Sequence of chain 1.A:
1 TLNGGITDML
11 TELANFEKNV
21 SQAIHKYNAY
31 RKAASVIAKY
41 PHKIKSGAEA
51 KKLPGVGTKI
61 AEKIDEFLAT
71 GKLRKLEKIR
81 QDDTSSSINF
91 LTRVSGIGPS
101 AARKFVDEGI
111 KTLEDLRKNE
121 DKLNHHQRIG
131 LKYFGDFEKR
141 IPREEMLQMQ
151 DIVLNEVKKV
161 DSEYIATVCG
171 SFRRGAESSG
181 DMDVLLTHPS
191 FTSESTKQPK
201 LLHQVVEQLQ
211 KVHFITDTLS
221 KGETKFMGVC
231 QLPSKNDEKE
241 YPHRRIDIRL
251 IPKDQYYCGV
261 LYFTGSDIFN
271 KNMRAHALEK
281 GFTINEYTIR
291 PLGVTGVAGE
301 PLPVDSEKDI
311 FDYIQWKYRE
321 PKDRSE

A small-molecule ligand and the protein it binds are described below.
Small molecule (SMILES): Cc1cn([C@H]2C[C@H](O[P](=O)(O)OC[C@H]3O[C@@H](n4ccc(N)nc4=O)C[C@@H]3O[P](=O)(O)OC[C@H]3O[C@@H](n4cnc5c(=O)nc(N)[nH]c54)C[C@@H]3O[P](=O)(O)OC[C@H]3O[C@@H](n4cnc5c(=O)nc(N)[nH]c54)C[C@@H]3O)[C@@H](CO[P](=O)(O)O[C@H]3C[C@H](n4cnc5c(=O)nc(N)[nH]c54)O[C@@H]3COP(=O)(O)O)O2)c(=O)[nH]c1=O

Binding-site contacts:
Ligand atom N1 contacts residue HIS25 of chain 1.A at 3.9 Å.
Ligand atom P contacts residue GLY57 of chain 1.A at 3.7 Å.
Ligand atom OP1 contacts residue ILE60 of chain 1.A at 2.9 Å (h-bond).
Ligand atom C5' contacts residue TYR30 of chain 1.A at 3.4 Å (hydrophobic).
Ligand atom P contacts residue LYS59 of chain 1.A at 3.9 Å.
Ligand atom O3' contacts residue ILE60 of chain 1.A at 3.6 Å.
Ligand atom OP1 contacts residue NA1 of chain 1.H at 2.5 Å (h-bond).
Ligand atom P contacts residue LYS26 of chain 1.A at 3.6 Å.
Ligand atom OP1 contacts residue THR58 of chain 1.A at 3.6 Å.
Ligand atom OP2 contacts residue LYS59 of chain 1.A at 3.2 Å.
Ligand atom O5' contacts residue GLY57 of chain 1.A at 3.4 Å.
Ligand atom P contacts residue ILE60 of chain 1.A at 3.9 Å.
Ligand atom OP1 contacts residue LYS59 of chain 1.A at 2.9 Å (salt-bridge).
Ligand atom OP1 contacts residue LYS59 of chain 1.A at 3.5 Å (salt-bridge).
Ligand atom OP2 contacts residue VAL56 of chain 1.A at 3.9 Å.
Ligand atom OP1 contacts residue TYR30 of chain 1.A at 3.9 Å.
Ligand atom C8 contacts residue LYS26 of chain 1.A at 3.9 Å.
Ligand atom O3' contacts residue VAL56 of chain 1.A at 3.9 Å.
Ligand atom OP1 contacts residue VAL56 of chain 1.A at 3.5 Å (h-bond).
Ligand atom C3' contacts residue GLY57 of chain 1.A at 3.8 Å.
Ligand atom P contacts residue NA1 of chain 1.H at 3.6 Å.
Ligand atom OP1 contacts residue PRO54 of chain 1.A at 3.9 Å.
Ligand atom OP2 contacts residue GLY57 of chain 1.A at 3.8 Å.
Ligand atom OP2 contacts residue NA1 of chain 1.H at 3.8 Å.
Ligand atom OP2 contacts residue THR58 of chain 1.A at 3.8 Å.
Ligand atom OP1 contacts residue LEU53 of chain 1.A at 3.7 Å.
Ligand atom OP3 contacts residue LYS26 of chain 1.A at 2.5 Å (salt-bridge).
Ligand atom OP1 contacts residue GLY57 of chain 1.A at 2.9 Å (h-bond).
Ligand atom O4' contacts residue ALA29 of chain 1.A at 3.4 Å.
Ligand atom O5' contacts residue LYS26 of chain 1.A at 3.9 Å.
Ligand atom C5' contacts residue GLY55 of chain 1.A at 3.3 Å.
Ligand atom C5' contacts residue GLY57 of chain 1.A at 3.4 Å.
Ligand atom N3 contacts residue ALA29 of chain 1.A at 3.6 Å.
Ligand atom OP1 contacts residue GLY55 of chain 1.A at 3.0 Å (h-bond).
Ligand atom C1' contacts residue ALA29 of chain 1.A at 3.8 Å (hydrophobic).
Ligand atom OP2 contacts residue LYS59 of chain 1.A at 2.9 Å (salt-bridge).
Ligand atom P contacts residue LYS59 of chain 1.A at 3.3 Å.
Ligand atom OP2 contacts residue LYS26 of chain 1.A at 3.8 Å.
Ligand atom C4' contacts residue GLY55 of chain 1.A at 3.3 Å.
Ligand atom O3' contacts residue GLY55 of chain 1.A at 3.5 Å.